Binding-site contacts:
Ligand atom C4 contacts residue ASN187 of chain 1.C at 4.3 Å.
Ligand atom C3 contacts residue ASN187 of chain 1.C at 3.9 Å.
Ligand atom C1 contacts residue ASN187 of chain 1.C at 1.5 Å.
Ligand atom C1 contacts residue ASP185 of chain 1.C at 4.2 Å.
Ligand atom C7 contacts residue ASN187 of chain 1.C at 3.4 Å.
Ligand atom C2 contacts residue ASN187 of chain 1.C at 2.5 Å.
Ligand atom N2 contacts residue ASN187 of chain 1.C at 2.9 Å (h-bond).
Ligand atom O5 contacts residue ASP185 of chain 1.C at 4.1 Å.
Ligand atom O5 contacts residue ASN187 of chain 1.C at 2.4 Å (h-bond).
Ligand atom C5 contacts residue ASN187 of chain 1.C at 3.8 Å.
Ligand atom O7 contacts residue ASN187 of chain 1.C at 3.3 Å (h-bond).
Ligand atom C8 contacts residue ASN187 of chain 1.C at 4.4 Å.

The protein below binds the small molecule below.
Small molecule (SMILES): CC(=O)N[C@@H]1[C@@H](O)[C@H](O)[C@@H](CO)O[C@H]1O

Sequence of chain 1.C:
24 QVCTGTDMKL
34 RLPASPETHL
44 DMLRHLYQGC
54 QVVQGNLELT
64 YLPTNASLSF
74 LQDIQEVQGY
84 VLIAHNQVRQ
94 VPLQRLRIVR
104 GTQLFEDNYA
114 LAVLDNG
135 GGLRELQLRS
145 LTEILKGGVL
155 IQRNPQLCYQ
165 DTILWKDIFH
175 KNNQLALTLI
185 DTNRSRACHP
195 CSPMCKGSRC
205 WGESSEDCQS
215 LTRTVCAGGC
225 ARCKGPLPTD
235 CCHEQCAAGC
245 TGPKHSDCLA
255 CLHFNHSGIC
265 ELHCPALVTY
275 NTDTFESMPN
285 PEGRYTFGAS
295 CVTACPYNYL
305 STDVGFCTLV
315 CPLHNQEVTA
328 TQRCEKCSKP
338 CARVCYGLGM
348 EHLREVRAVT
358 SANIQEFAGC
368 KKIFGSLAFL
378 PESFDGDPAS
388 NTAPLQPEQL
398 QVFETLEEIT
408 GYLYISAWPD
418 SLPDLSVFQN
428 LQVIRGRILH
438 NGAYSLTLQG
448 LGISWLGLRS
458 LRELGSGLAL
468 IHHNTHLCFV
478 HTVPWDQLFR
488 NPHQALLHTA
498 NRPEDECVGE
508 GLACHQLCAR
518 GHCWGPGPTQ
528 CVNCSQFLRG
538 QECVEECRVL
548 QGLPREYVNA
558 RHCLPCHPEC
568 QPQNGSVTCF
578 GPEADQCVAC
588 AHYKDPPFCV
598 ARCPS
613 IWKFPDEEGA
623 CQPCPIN